Sequence of chain 1.A:
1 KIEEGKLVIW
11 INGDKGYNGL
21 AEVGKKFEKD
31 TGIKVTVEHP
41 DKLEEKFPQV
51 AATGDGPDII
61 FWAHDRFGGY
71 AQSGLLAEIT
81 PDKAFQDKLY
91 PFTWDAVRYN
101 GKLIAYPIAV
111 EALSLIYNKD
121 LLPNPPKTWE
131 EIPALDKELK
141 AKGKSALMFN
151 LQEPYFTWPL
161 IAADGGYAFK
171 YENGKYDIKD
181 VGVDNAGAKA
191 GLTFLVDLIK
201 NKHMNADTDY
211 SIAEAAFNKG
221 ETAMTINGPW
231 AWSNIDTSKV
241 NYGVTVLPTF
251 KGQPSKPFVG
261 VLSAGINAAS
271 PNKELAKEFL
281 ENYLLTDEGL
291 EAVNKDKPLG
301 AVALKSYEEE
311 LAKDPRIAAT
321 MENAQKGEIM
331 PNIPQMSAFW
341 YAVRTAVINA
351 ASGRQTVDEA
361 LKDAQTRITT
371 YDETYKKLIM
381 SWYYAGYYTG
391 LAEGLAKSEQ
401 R

The protein below binds the small molecule below.
Small molecule (SMILES): OC[C@H]1O[C@H](O[C@H]2[C@H](O)[C@@H](O)[C@@H](O)O[C@@H]2CO)[C@H](O)[C@@H](O)[C@@H]1O

Binding-site contacts:
Ligand atom C1 contacts residue TYR155 of chain 1.A at 3.6 Å (hydrophobic).
Ligand atom C2 contacts residue LYS15 of chain 1.A at 3.6 Å.
Ligand atom O4 contacts residue ARG66 of chain 1.A at 2.8 Å (salt-bridge).
Ligand atom O6 contacts residue PHE156 of chain 1.A at 3.9 Å.
Ligand atom O2 contacts residue TRP62 of chain 1.A at 3.3 Å (h-bond).
Ligand atom O3 contacts residue GLU111 of chain 1.A at 3.7 Å.
Ligand atom O5 contacts residue ASP14 of chain 1.A at 3.9 Å.
Ligand atom C2 contacts residue GLU111 of chain 1.A at 3.4 Å.
Ligand atom O6 contacts residue TYR155 of chain 1.A at 3.0 Å (h-bond).
Ligand atom C6 contacts residue GLU153 of chain 1.A at 3.5 Å.
Ligand atom O2 contacts residue ALA63 of chain 1.A at 3.4 Å.
Ligand atom C2 contacts residue ASP65 of chain 1.A at 3.4 Å.
Ligand atom O4 contacts residue TRP340 of chain 1.A at 3.9 Å.
Ligand atom O1 contacts residue ASP14 of chain 1.A at 3.6 Å.
Ligand atom O2 contacts residue LYS15 of chain 1.A at 2.9 Å (salt-bridge).
Ligand atom O2 contacts residue GLU111 of chain 1.A at 2.7 Å (salt-bridge).
Ligand atom C6 contacts residue PRO154 of chain 1.A at 3.8 Å (hydrophobic).
Ligand atom O3 contacts residue ARG66 of chain 1.A at 2.9 Å (salt-bridge).
Ligand atom O6 contacts residue PRO154 of chain 1.A at 3.2 Å.
Ligand atom C6 contacts residue TYR155 of chain 1.A at 3.7 Å (hydrophobic).
Ligand atom C2 contacts residue TRP230 of chain 1.A at 4.0 Å (hydrophobic).
Ligand atom C4 contacts residue TRP340 of chain 1.A at 3.5 Å (hydrophobic).
Ligand atom C6 contacts residue ARG344 of chain 1.A at 4.0 Å.
Ligand atom O2 contacts residue ASP65 of chain 1.A at 2.6 Å (salt-bridge).
Ligand atom O2 contacts residue MET330 of chain 1.A at 4.0 Å.
Ligand atom C1 contacts residue ASP14 of chain 1.A at 3.6 Å.
Ligand atom C3 contacts residue ASP65 of chain 1.A at 3.5 Å.
Ligand atom C6 contacts residue TRP340 of chain 1.A at 3.6 Å (hydrophobic).
Ligand atom O3 contacts residue TRP340 of chain 1.A at 3.7 Å.
Ligand atom C1 contacts residue LYS15 of chain 1.A at 3.6 Å.
Ligand atom C2 contacts residue TRP340 of chain 1.A at 3.9 Å (hydrophobic).
Ligand atom O3 contacts residue ALA63 of chain 1.A at 3.4 Å.
Ligand atom C3 contacts residue TRP62 of chain 1.A at 3.6 Å (hydrophobic).
Ligand atom O6 contacts residue GLU153 of chain 1.A at 2.7 Å (salt-bridge).
Ligand atom O4 contacts residue ARG344 of chain 1.A at 3.5 Å (salt-bridge).
Ligand atom O1 contacts residue LYS15 of chain 1.A at 3.8 Å.
Ligand atom O3 contacts residue ASP65 of chain 1.A at 2.7 Å (salt-bridge).
Ligand atom C4 contacts residue ARG66 of chain 1.A at 3.9 Å.
Ligand atom O3 contacts residue TRP62 of chain 1.A at 3.4 Å (h-bond).
Ligand atom O5 contacts residue TYR155 of chain 1.A at 3.3 Å.